Binding-site contacts:
Ligand atom O6 contacts residue LYS167 of chain 1.K at 2.7 Å (salt-bridge).
Ligand atom O5P contacts residue HIS316 of chain 1.K at 3.5 Å (h-bond).
Ligand atom O2 contacts residue LYS165 of chain 1.K at 3.6 Å.
Ligand atom C2 contacts residue MG1 of chain 1.BA at 3.5 Å.
Ligand atom O6 contacts residue GLU50 of chain 1.C at 3.2 Å (salt-bridge).
Ligand atom O3P contacts residue GLY393 of chain 1.K at 3.0 Å (h-bond).
Ligand atom C3 contacts residue KCX191 of chain 1.K at 3.4 Å.
Ligand atom O3P contacts residue GLY392 of chain 1.K at 3.6 Å.
Ligand atom C5 contacts residue HIS283 of chain 1.K at 3.5 Å.
Ligand atom O2 contacts residue MG1 of chain 1.BA at 2.8 Å.
Ligand atom O1P contacts residue GLY370 of chain 1.K at 3.0 Å (h-bond).
Ligand atom O7 contacts residue GLU50 of chain 1.C at 3.0 Å (salt-bridge).
Ligand atom O1P contacts residue TRP56 of chain 1.C at 3.2 Å.
Ligand atom O2P contacts residue GLY392 of chain 1.K at 3.1 Å (h-bond).
Ligand atom O6P contacts residue HIS316 of chain 1.K at 3.4 Å.
Ligand atom O1P contacts residue LYS323 of chain 1.K at 3.3 Å (salt-bridge).
Ligand atom O4 contacts residue GLY369 of chain 1.K at 3.4 Å (h-bond).
Ligand atom C3 contacts residue MG1 of chain 1.BA at 3.6 Å.
Ligand atom O4P contacts residue ARG284 of chain 1.K at 3.0 Å (salt-bridge).
Ligand atom O3 contacts residue KCX191 of chain 1.K at 2.7 Å (h-bond).
Ligand atom O5 contacts residue ASN113 of chain 1.C at 3.5 Å (h-bond).
Ligand atom O2 contacts residue THR163 of chain 1.K at 3.2 Å (h-bond).
Ligand atom O7 contacts residue LYS323 of chain 1.K at 3.2 Å (salt-bridge).
Ligand atom O6 contacts residue ASN113 of chain 1.C at 3.5 Å (h-bond).
Ligand atom O6 contacts residue MG1 of chain 1.BA at 2.8 Å.
Ligand atom O2 contacts residue KCX191 of chain 1.K at 3.6 Å (h-bond).
Ligand atom O6P contacts residue ARG284 of chain 1.K at 3.3 Å.
Ligand atom O3 contacts residue HIS283 of chain 1.K at 2.8 Å (h-bond).
Ligand atom O3 contacts residue MG1 of chain 1.BA at 2.6 Å.
Ligand atom O3P contacts residue TRP56 of chain 1.C at 3.5 Å.
Ligand atom O4 contacts residue SER368 of chain 1.K at 3.3 Å.
Ligand atom O5 contacts residue LEU324 of chain 1.K at 3.4 Å.
Ligand atom C5 contacts residue ASN113 of chain 1.C at 3.5 Å.
Ligand atom C contacts residue MG1 of chain 1.BA at 3.5 Å.
Ligand atom O3 contacts residue GLU194 of chain 1.K at 3.4 Å (salt-bridge).
Ligand atom O3P contacts residue THR55 of chain 1.C at 2.7 Å (h-bond).
Ligand atom O3P contacts residue LYS165 of chain 1.K at 3.5 Å.
Ligand atom O4 contacts residue LEU324 of chain 1.K at 3.6 Å.
Ligand atom O5P contacts residue SER368 of chain 1.K at 3.3 Å (h-bond).
Ligand atom C contacts residue GLU50 of chain 1.C at 3.5 Å.

Sequence of chain 1.C:
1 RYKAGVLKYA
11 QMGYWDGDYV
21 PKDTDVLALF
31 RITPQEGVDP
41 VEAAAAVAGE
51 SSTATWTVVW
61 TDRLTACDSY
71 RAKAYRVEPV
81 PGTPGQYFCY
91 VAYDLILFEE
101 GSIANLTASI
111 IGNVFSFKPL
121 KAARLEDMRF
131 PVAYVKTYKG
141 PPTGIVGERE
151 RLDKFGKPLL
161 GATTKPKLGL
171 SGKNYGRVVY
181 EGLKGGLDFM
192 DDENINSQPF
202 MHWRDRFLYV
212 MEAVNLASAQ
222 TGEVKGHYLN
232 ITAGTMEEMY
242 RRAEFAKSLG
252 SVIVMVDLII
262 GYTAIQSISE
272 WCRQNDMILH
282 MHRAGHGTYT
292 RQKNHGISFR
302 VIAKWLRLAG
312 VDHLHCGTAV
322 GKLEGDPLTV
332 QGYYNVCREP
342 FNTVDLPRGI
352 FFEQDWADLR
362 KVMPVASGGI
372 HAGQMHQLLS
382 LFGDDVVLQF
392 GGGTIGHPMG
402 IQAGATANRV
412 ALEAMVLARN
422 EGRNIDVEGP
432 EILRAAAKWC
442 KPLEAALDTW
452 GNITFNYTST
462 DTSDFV

A protein and the small-molecule ligand that binds it are described below.
Small molecule (SMILES): O=C(O)[C@@](O)(COP(=O)(O)O)[C@H](O)[C@H](O)COP(=O)(O)O

Sequence of chain 1.K:
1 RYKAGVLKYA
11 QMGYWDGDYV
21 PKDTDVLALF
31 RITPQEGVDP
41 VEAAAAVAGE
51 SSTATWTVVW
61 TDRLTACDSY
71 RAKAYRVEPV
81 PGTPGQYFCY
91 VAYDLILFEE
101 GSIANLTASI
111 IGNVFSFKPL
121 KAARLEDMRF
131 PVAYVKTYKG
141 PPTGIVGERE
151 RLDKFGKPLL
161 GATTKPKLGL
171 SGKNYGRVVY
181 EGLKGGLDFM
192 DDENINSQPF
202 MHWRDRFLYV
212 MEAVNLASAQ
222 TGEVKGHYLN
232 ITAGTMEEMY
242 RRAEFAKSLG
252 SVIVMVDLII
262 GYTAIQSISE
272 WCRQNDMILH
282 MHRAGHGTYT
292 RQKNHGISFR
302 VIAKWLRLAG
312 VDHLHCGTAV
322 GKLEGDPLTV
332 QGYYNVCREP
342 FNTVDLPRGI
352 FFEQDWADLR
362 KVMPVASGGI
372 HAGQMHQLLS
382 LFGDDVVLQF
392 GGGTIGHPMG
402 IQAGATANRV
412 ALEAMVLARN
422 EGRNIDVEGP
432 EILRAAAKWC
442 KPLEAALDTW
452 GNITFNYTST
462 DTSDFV